A small-molecule ligand and the protein it binds are described below.
Small molecule (SMILES): CC(=O)N[C@@H]1[C@@H](O)[C@H](O)[C@@H](CO)O[C@H]1O

Binding-site contacts:
Ligand atom C2 contacts residue ASN4 of chain 1.H at 2.5 Å.
Ligand atom C1 contacts residue ASN4 of chain 1.H at 1.4 Å.
Ligand atom O4 contacts residue ASN124 of chain 1.H at 4.1 Å.
Ligand atom O5 contacts residue ASN4 of chain 1.H at 2.4 Å (h-bond).
Ligand atom C7 contacts residue ASN4 of chain 1.H at 3.5 Å.
Ligand atom C3 contacts residue ASN4 of chain 1.H at 3.8 Å.
Ligand atom C5 contacts residue ASN4 of chain 1.H at 3.7 Å.
Ligand atom C5 contacts residue ASN124 of chain 1.H at 4.3 Å.
Ligand atom C4 contacts residue ASN124 of chain 1.H at 3.3 Å.
Ligand atom O7 contacts residue ASN4 of chain 1.H at 3.7 Å.
Ligand atom N2 contacts residue ASN124 of chain 1.H at 4.4 Å.
Ligand atom O3 contacts residue ASN124 of chain 1.H at 2.9 Å (h-bond).
Ligand atom O5 contacts residue ASN124 of chain 1.H at 4.3 Å.
Ligand atom O6 contacts residue CYS2 of chain 1.H at 3.2 Å.
Ligand atom C4 contacts residue ASN4 of chain 1.H at 4.3 Å.
Ligand atom O6 contacts residue VAL3 of chain 1.H at 4.2 Å.
Ligand atom C2 contacts residue ASN124 of chain 1.H at 3.5 Å.
Ligand atom C3 contacts residue ASN124 of chain 1.H at 3.4 Å.
Ligand atom N2 contacts residue ASN4 of chain 1.H at 2.9 Å (h-bond).

Sequence of chain 1.H:
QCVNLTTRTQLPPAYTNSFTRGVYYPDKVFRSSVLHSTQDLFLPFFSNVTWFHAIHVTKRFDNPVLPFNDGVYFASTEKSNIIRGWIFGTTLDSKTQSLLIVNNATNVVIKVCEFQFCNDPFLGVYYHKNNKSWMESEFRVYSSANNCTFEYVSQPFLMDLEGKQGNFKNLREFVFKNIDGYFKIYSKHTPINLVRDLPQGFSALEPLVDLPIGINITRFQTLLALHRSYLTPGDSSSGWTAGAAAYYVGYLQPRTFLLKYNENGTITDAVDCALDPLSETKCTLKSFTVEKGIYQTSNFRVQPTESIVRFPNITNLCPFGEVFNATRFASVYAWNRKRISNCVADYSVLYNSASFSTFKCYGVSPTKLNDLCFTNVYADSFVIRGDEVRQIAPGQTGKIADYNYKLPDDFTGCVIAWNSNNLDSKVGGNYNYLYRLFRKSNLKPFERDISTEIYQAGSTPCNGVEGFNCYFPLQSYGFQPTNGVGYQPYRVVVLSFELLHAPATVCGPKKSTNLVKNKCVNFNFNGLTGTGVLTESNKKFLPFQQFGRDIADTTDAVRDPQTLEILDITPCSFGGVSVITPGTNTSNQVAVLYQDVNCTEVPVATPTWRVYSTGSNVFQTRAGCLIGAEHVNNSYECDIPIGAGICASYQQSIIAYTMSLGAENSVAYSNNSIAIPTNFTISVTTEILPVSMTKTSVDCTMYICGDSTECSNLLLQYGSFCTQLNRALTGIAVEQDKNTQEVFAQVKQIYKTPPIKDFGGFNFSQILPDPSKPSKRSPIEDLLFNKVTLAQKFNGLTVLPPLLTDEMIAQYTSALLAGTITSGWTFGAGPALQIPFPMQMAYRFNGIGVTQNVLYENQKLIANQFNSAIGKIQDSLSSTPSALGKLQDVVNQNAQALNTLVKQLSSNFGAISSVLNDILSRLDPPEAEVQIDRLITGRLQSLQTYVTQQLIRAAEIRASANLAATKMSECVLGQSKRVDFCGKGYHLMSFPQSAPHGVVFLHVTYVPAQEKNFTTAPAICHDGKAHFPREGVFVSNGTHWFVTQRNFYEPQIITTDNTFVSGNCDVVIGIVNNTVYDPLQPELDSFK